Binding-site contacts:
Ligand atom O1 contacts residue ASP144 of chain 1.D at 3.1 Å (salt-bridge).
Ligand atom C18 contacts residue ARG90 of chain 1.D at 3.6 Å.
Ligand atom O2 contacts residue ARG64 of chain 1.D at 3.5 Å (salt-bridge).
Ligand atom O1 contacts residue VAL143 of chain 1.D at 3.4 Å.
Ligand atom N1 contacts residue LEU92 of chain 1.D at 2.9 Å (h-bond).
Ligand atom C12 contacts residue VAL143 of chain 1.D at 3.5 Å (hydrophobic).
Ligand atom O2 contacts residue ARG90 of chain 1.D at 3.4 Å.
Ligand atom N2 contacts residue GLU141 of chain 1.D at 3.1 Å (salt-bridge).
Ligand atom N8 contacts residue LEU92 of chain 1.D at 3.4 Å (h-bond).
Ligand atom N2 contacts residue ALA140 of chain 1.D at 3.6 Å.
Ligand atom OA2 contacts residue ASP144 of chain 1.D at 2.6 Å (salt-bridge).
Ligand atom OA2 contacts residue HIS108 of chain 1.D at 2.6 Å (h-bond).
Ligand atom N contacts residue MET89 of chain 1.D at 2.8 Å (h-bond).
Ligand atom OA1 contacts residue HIS108 of chain 1.D at 3.1 Å (h-bond).
Ligand atom C5 contacts residue HIS108 of chain 1.D at 3.4 Å.
Ligand atom OA2 contacts residue ASN106 of chain 1.D at 3.3 Å (h-bond).
Ligand atom N2 contacts residue LEU92 of chain 1.D at 2.9 Å (h-bond).
Ligand atom C8 contacts residue ALA140 of chain 1.D at 3.6 Å (hydrophobic).
Ligand atom OA1 contacts residue ASP144 of chain 1.D at 2.7 Å (salt-bridge).
Ligand atom F1 contacts residue MET89 of chain 1.D at 3.3 Å.
Ligand atom O3 contacts residue ARG64 of chain 1.D at 2.5 Å (salt-bridge).
Ligand atom C17 contacts residue MET89 of chain 1.D at 3.5 Å (hydrophobic).
Ligand atom C10 contacts residue ASP144 of chain 1.D at 3.6 Å.
Ligand atom OA1 contacts residue SER118 of chain 1.D at 3.6 Å (h-bond).
Ligand atom F2 contacts residue MET89 of chain 1.D at 3.2 Å.
Ligand atom F2 contacts residue SER118 of chain 1.D at 3.5 Å.
Ligand atom OA1 contacts residue GLY117 of chain 1.D at 3.1 Å (h-bond).
Ligand atom C18 contacts residue ARG64 of chain 1.D at 3.4 Å.
Ligand atom O3 contacts residue ARG90 of chain 1.D at 3.6 Å.
Ligand atom F contacts residue PRO109 of chain 1.D at 3.3 Å.
Ligand atom C19 contacts residue MET89 of chain 1.D at 3.3 Å (hydrophobic).
Ligand atom C1 contacts residue ASP144 of chain 1.D at 2.7 Å.
Ligand atom O2 contacts residue ILE91 of chain 1.D at 2.7 Å (h-bond).
Ligand atom N8 contacts residue ILE91 of chain 1.D at 3.6 Å.
Ligand atom F contacts residue HIS108 of chain 1.D at 3.5 Å.
Ligand atom O2 contacts residue MET89 of chain 1.D at 3.5 Å (h-bond).
Ligand atom C5 contacts residue ASP144 of chain 1.D at 3.3 Å.
Ligand atom N3 contacts residue ALA140 of chain 1.D at 2.9 Å (h-bond).
Ligand atom N8 contacts residue ARG90 of chain 1.D at 2.8 Å (salt-bridge).
Ligand atom C15 contacts residue MET89 of chain 1.D at 3.3 Å (hydrophobic).

The small molecule below binds the protein below.
Small molecule (SMILES): NC1NC(=O)C(CCC[C@H](c2ccc(C(=O)N[C@@H](CCC(=O)O)C(=O)O)cc2)C(O)(O)C(F)(F)F)C(N)N1

Sequence of chain 1.D:
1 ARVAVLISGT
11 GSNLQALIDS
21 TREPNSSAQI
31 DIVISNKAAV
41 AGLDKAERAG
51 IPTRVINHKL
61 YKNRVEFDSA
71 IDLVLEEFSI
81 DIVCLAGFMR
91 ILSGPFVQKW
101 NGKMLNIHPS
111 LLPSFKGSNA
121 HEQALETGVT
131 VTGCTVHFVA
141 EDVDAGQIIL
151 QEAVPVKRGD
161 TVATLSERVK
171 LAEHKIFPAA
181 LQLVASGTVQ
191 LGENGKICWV